Binding-site contacts:
Ligand atom N2 contacts residue ARG33 of chain 1.A at 3.3 Å (salt-bridge).
Ligand atom O2 contacts residue DG3 of chain 1.D at 2.8 Å (h-bond).
Ligand atom N3 contacts residue DA4 of chain 1.D at 2.8 Å (h-bond).
Ligand atom O2 contacts residue PRO30 of chain 1.A at 3.2 Å.
Ligand atom N6 contacts residue DT2 of chain 1.D at 3.0 Å (h-bond).
Ligand atom C2 contacts residue DG3 of chain 1.D at 3.2 Å.
Ligand atom N1 contacts residue DT2 of chain 1.D at 2.9 Å (h-bond).
Ligand atom O4' contacts residue PRO30 of chain 1.A at 3.4 Å.
Ligand atom N6 contacts residue DA4 of chain 1.D at 3.4 Å (h-bond).
Ligand atom OP1 contacts residue LYS31 of chain 1.A at 2.9 Å (salt-bridge).
Ligand atom O4' contacts residue TRP26 of chain 1.A at 3.3 Å.
Ligand atom O4 contacts residue DA4 of chain 1.D at 3.1 Å (h-bond).
Ligand atom N2 contacts residue DC8 of chain 1.D at 2.8 Å (h-bond).
Ligand atom N3 contacts residue TRP26 of chain 1.A at 2.9 Å (h-bond).
Ligand atom N3 contacts residue DG3 of chain 1.D at 2.9 Å (h-bond).
Ligand atom N4 contacts residue DT2 of chain 1.D at 3.1 Å (h-bond).
Ligand atom N2 contacts residue DC6 of chain 1.D at 2.8 Å (h-bond).
Ligand atom O4' contacts residue ALA29 of chain 1.A at 3.4 Å (h-bond).
Ligand atom O6 contacts residue DC6 of chain 1.D at 2.9 Å (h-bond).
Ligand atom N6 contacts residue DT5 of chain 1.D at 3.1 Å (h-bond).
Ligand atom O2 contacts residue ARG51 of chain 1.A at 2.8 Å (salt-bridge).
Ligand atom N1 contacts residue DC6 of chain 1.D at 2.9 Å (h-bond).
Ligand atom N4 contacts residue DG3 of chain 1.D at 2.9 Å (h-bond).
Ligand atom N2 contacts residue ALA28 of chain 1.A at 3.1 Å (h-bond).
Ligand atom O4 contacts residue DA7 of chain 1.D at 2.9 Å (h-bond).
Ligand atom O6 contacts residue DA7 of chain 1.D at 3.1 Å (h-bond).
Ligand atom N1 contacts residue DT5 of chain 1.D at 2.8 Å (h-bond).
Ligand atom N1 contacts residue DC8 of chain 1.D at 2.9 Å (h-bond).
Ligand atom N4 contacts residue DG1 of chain 1.D at 2.9 Å (h-bond).
Ligand atom O4' contacts residue ARG51 of chain 1.A at 2.9 Å (salt-bridge).
Ligand atom N6 contacts residue DG1 of chain 1.D at 3.4 Å (h-bond).
Ligand atom O6 contacts residue DC8 of chain 1.D at 3.0 Å (h-bond).
Ligand atom N3 contacts residue DG1 of chain 1.D at 2.9 Å (h-bond).
Ligand atom O2 contacts residue ARG51 of chain 1.A at 3.0 Å (salt-bridge).
Ligand atom C4' contacts residue ALA29 of chain 1.A at 3.4 Å (hydrophobic).
Ligand atom OP1 contacts residue LYS24 of chain 1.A at 2.5 Å (salt-bridge).
Ligand atom N3 contacts residue DA7 of chain 1.D at 2.7 Å (h-bond).
Ligand atom O2 contacts residue DG1 of chain 1.D at 2.8 Å (h-bond).
Ligand atom O4 contacts residue DC6 of chain 1.D at 3.3 Å (h-bond).
Ligand atom O3' contacts residue TYR49 of chain 1.A at 3.3 Å.

Sequence of chain 1.A:
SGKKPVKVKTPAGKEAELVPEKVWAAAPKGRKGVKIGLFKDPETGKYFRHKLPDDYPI

The small molecule below binds the protein below.
Small molecule (SMILES): Cc1cn([C@H]2C[C@H](O[P](=O)(O)OC[C@H]3O[C@@H](n4ccc(N)nc4=O)C[C@@H]3O[P](=O)(O)OC[C@H]3O[C@@H](n4cnc5c(N)ncnc54)C[C@@H]3O[P](=O)(O)OC[C@H]3O[C@@H](n4ccc(N)nc4=O)C[C@@H]3O)[C@@H](CO[P](=O)(O)O[C@H]3C[C@H](n4cnc5c(N)ncnc54)O[C@@H]3CO[P](=O)(O)O[C@H]3C[C@H](n4cnc5c(=O)nc(N)[nH]c54)O[C@@H]3CO[P](=O)(O)O[C@H]3C[C@H](n4cc(C)c(=O)[nH]c4=O)O[C@@H]3CO[P](=O)(O)O[C@H]3C[C@H](n4cnc5c(=O)nc(N)[nH]c54)O[C@@H]3CO)O2)c(=O)[nH]c1=O